Sequence of chain 2.A:
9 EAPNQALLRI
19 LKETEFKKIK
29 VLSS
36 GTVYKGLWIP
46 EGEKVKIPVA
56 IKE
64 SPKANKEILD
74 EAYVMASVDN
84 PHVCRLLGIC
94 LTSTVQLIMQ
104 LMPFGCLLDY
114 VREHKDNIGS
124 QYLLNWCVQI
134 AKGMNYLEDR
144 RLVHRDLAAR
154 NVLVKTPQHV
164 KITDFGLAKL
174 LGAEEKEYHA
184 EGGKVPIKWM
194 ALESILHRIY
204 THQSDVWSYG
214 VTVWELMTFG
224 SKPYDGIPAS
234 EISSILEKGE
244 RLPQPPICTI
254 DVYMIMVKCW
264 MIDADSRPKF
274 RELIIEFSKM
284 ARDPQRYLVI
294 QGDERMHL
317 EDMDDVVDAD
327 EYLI

This protein binds this small molecule.
Small molecule (SMILES): COc1cc2ncnc(Nc3ccc(F)c(Cl)c3)c2cc1OCCCN1CCOCC1

Binding-site contacts:
Ligand atom CAA contacts residue PRO106 of chain 2.A at 3.2 Å (hydrophobic).
Ligand atom FAB contacts residue LYS57 of chain 2.A at 3.2 Å.
Ligand atom CAL contacts residue ASP112 of chain 2.A at 3.6 Å.
Ligand atom C4 contacts residue MET105 of chain 2.A at 3.8 Å (hydrophobic).
Ligand atom CAX contacts residue MET102 of chain 2.A at 3.9 Å (hydrophobic).
Ligand atom N3 contacts residue MET105 of chain 2.A at 2.9 Å (h-bond).
Ligand atom C2 contacts residue MET105 of chain 2.A at 3.4 Å (hydrophobic).
Ligand atom CAJ contacts residue SER31 of chain 2.A at 3.7 Å.
Ligand atom C6 contacts residue ALA55 of chain 2.A at 3.9 Å (hydrophobic).
Ligand atom OAT contacts residue GLY108 of chain 2.A at 3.8 Å.
Ligand atom CL contacts residue MET102 of chain 2.A at 3.3 Å.
Ligand atom CAX contacts residue LYS57 of chain 2.A at 3.9 Å.
Ligand atom CAA contacts residue MET105 of chain 2.A at 3.7 Å (hydrophobic).
Ligand atom CL contacts residue LYS57 of chain 2.A at 3.3 Å.
Ligand atom CAZ contacts residue GLY108 of chain 2.A at 3.9 Å.
Ligand atom CL contacts residue LEU100 of chain 2.A at 3.0 Å.
Ligand atom N3 contacts residue LEU104 of chain 2.A at 3.7 Å.
Ligand atom FAB contacts residue LEU100 of chain 2.A at 3.9 Å.
Ligand atom CL contacts residue ALA55 of chain 2.A at 3.2 Å.
Ligand atom C2 contacts residue LEU156 of chain 2.A at 3.9 Å (hydrophobic).
Ligand atom N1 contacts residue ALA55 of chain 2.A at 3.3 Å.
Ligand atom CAG contacts residue VAL38 of chain 2.A at 3.8 Å (hydrophobic).
Ligand atom CAK contacts residue SER31 of chain 2.A at 3.3 Å.
Ligand atom C2 contacts residue ALA55 of chain 2.A at 3.4 Å (hydrophobic).
Ligand atom C2 contacts residue LEU104 of chain 2.A at 3.9 Å (hydrophobic).
Ligand atom N3 contacts residue ALA55 of chain 2.A at 3.9 Å.
Ligand atom CAW contacts residue LYS57 of chain 2.A at 3.8 Å.
Ligand atom FAB contacts residue MET102 of chain 2.A at 3.9 Å.
Ligand atom CAW contacts residue MET102 of chain 2.A at 3.9 Å (hydrophobic).
Ligand atom CAK contacts residue LEU30 of chain 2.A at 4.0 Å (hydrophobic).
Ligand atom CAG contacts residue ALA55 of chain 2.A at 3.6 Å (hydrophobic).
Ligand atom CAA contacts residue LEU30 of chain 2.A at 3.8 Å (hydrophobic).
Ligand atom N1 contacts residue LEU156 of chain 2.A at 3.7 Å.
Ligand atom CAH contacts residue MET105 of chain 2.A at 3.1 Å (hydrophobic).
Ligand atom CL contacts residue ILE56 of chain 2.A at 4.0 Å.
Ligand atom CAN contacts residue LEU30 of chain 2.A at 3.9 Å (hydrophobic).
Ligand atom OAT contacts residue LEU30 of chain 2.A at 3.9 Å.
Ligand atom CAP contacts residue SER31 of chain 2.A at 3.6 Å.
Ligand atom C2 contacts residue GLN103 of chain 2.A at 3.2 Å.
Ligand atom CAO contacts residue ASP112 of chain 2.A at 3.4 Å.